Binding-site contacts:
Ligand atom C4 contacts residue LEU217 of chain 1.A at 3.8 Å (hydrophobic).
Ligand atom C4 contacts residue ALA125 of chain 1.A at 3.4 Å (hydrophobic).
Ligand atom C10 contacts residue TRP142 of chain 1.A at 4.0 Å (hydrophobic).
Ligand atom C9 contacts residue TYR88 of chain 1.A at 3.6 Å (hydrophobic).
Ligand atom C1 contacts residue SER127 of chain 1.A at 3.7 Å.
Ligand atom C11 contacts residue GLY124 of chain 1.A at 3.9 Å.
Ligand atom C4 contacts residue THR126 of chain 1.A at 4.2 Å.
Ligand atom O8 contacts residue TYR88 of chain 1.A at 3.1 Å (h-bond).
Ligand atom C10 contacts residue ALA125 of chain 1.A at 3.9 Å (hydrophobic).
Ligand atom O1B contacts residue TYR88 of chain 1.A at 4.3 Å.
Ligand atom C11 contacts residue TRP142 of chain 1.A at 3.7 Å (hydrophobic).
Ligand atom C10 contacts residue LEU185 of chain 1.A at 4.4 Å (hydrophobic).
Ligand atom C8 contacts residue TYR88 of chain 1.A at 4.0 Å (hydrophobic).
Ligand atom O9 contacts residue VAL177 of chain 1.A at 3.6 Å.
Ligand atom C9 contacts residue HIS174 of chain 1.A at 3.7 Å.
Ligand atom O8 contacts residue TRP142 of chain 1.A at 4.2 Å.
Ligand atom O1B contacts residue THR126 of chain 1.A at 2.7 Å (h-bond).
Ligand atom C9 contacts residue TRP142 of chain 1.A at 4.3 Å (hydrophobic).
Ligand atom O1B contacts residue SER127 of chain 1.A at 3.8 Å.
Ligand atom C7 contacts residue TRP142 of chain 1.A at 4.0 Å (hydrophobic).
Ligand atom C6 contacts residue ALA125 of chain 1.A at 4.1 Å (hydrophobic).
Ligand atom C11 contacts residue ALA125 of chain 1.A at 3.8 Å (hydrophobic).
Ligand atom O9 contacts residue TYR88 of chain 1.A at 3.2 Å (h-bond).
Ligand atom N5 contacts residue ALA125 of chain 1.A at 3.0 Å (h-bond).
Ligand atom N5 contacts residue TRP142 of chain 1.A at 4.2 Å.
Ligand atom O4 contacts residue ALA125 of chain 1.A at 3.7 Å.
Ligand atom C9 contacts residue SER176 of chain 1.A at 4.3 Å.
Ligand atom O1A contacts residue THR126 of chain 1.A at 3.5 Å (h-bond).
Ligand atom O3 contacts residue GLY216 of chain 1.A at 4.4 Å.
Ligand atom C11 contacts residue LEU144 of chain 1.A at 3.9 Å (hydrophobic).
Ligand atom O4 contacts residue LEU217 of chain 1.A at 3.8 Å.
Ligand atom O9 contacts residue SER176 of chain 1.A at 4.0 Å.
Ligand atom C1 contacts residue THR126 of chain 1.A at 3.5 Å.
Ligand atom O1A contacts residue SER127 of chain 1.A at 2.8 Å (h-bond).
Ligand atom O1B contacts residue ALA125 of chain 1.A at 4.4 Å.
Ligand atom C8 contacts residue TRP142 of chain 1.A at 4.4 Å (hydrophobic).
Ligand atom O1B contacts residue LEU217 of chain 1.A at 4.3 Å.
Ligand atom O10 contacts residue LEU185 of chain 1.A at 3.4 Å.
Ligand atom O9 contacts residue HIS174 of chain 1.A at 3.7 Å.
Ligand atom C5 contacts residue ALA125 of chain 1.A at 3.7 Å (hydrophobic).

A protein and the small-molecule ligand that binds it are described below.
Small molecule (SMILES): CC(=O)N[C@@H]1[C@@H](O)[C@H](O[C@@H]2O[C@H](CO[C@]3(C(=O)O)C[C@H](O)[C@@H](NC(C)=O)[C@H]([C@H](O)[C@H](O)CO)O3)[C@H](O)[C@H](O)[C@H]2O)[C@@H](CO)O[C@H]1O

Sequence of chain 1.A:
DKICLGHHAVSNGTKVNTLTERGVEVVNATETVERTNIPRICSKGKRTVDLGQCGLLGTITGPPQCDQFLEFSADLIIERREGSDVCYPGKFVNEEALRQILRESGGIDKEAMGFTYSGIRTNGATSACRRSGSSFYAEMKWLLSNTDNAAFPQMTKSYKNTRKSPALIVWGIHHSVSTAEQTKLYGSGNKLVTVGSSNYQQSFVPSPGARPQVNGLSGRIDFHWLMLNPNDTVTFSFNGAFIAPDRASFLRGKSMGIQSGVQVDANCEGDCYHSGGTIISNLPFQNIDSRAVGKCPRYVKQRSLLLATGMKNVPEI